Binding-site contacts:
Ligand atom C6 contacts residue VAL127 of chain 1.A at 3.4 Å (hydrophobic).
Ligand atom C9 contacts residue PHE124 of chain 1.A at 3.8 Å (hydrophobic).
Ligand atom C8 contacts residue GLY228 of chain 1.A at 3.5 Å.
Ligand atom O18 contacts residue THR85 of chain 1.A at 4.0 Å.
Ligand atom O18 contacts residue TYR83 of chain 1.A at 3.4 Å.
Ligand atom C10 contacts residue PHE124 of chain 1.A at 3.7 Å (hydrophobic).
Ligand atom N16 contacts residue GLY228 of chain 1.A at 2.9 Å (h-bond).
Ligand atom C21 contacts residue ASP226 of chain 1.A at 4.0 Å.
Ligand atom C2 contacts residue PHE124 of chain 1.A at 3.9 Å (hydrophobic).
Ligand atom C15 contacts residue GLY228 of chain 1.A at 3.6 Å.
Ligand atom C11 contacts residue PRO118 of chain 1.A at 3.8 Å (hydrophobic).
Ligand atom C17 contacts residue GLY228 of chain 1.A at 3.9 Å.
Ligand atom C19 contacts residue SER84 of chain 1.A at 3.7 Å.
Ligand atom C12 contacts residue PRO118 of chain 1.A at 3.9 Å (hydrophobic).
Ligand atom C6 contacts residue TYR83 of chain 1.A at 3.6 Å (hydrophobic).
Ligand atom C10 contacts residue THR85 of chain 1.A at 4.0 Å.
Ligand atom C5 contacts residue VAL127 of chain 1.A at 3.7 Å (hydrophobic).
Ligand atom O18 contacts residue SER84 of chain 1.A at 2.7 Å (h-bond).
Ligand atom N23 contacts residue ASP226 of chain 1.A at 3.2 Å (salt-bridge).
Ligand atom C24 contacts residue ASP38 of chain 1.A at 3.4 Å.
Ligand atom C4 contacts residue GLY228 of chain 1.A at 3.7 Å.
Ligand atom C17 contacts residue SER84 of chain 1.A at 3.2 Å.
Ligand atom O3 contacts residue THR85 of chain 1.A at 3.9 Å.
Ligand atom C22 contacts residue GLY40 of chain 1.A at 3.6 Å.
Ligand atom N23 contacts residue ASP38 of chain 1.A at 2.7 Å (salt-bridge).
Ligand atom N23 contacts residue GLY40 of chain 1.A at 4.0 Å.
Ligand atom C13 contacts residue GLN19 of chain 1.A at 3.6 Å.
Ligand atom O3 contacts residue PHE119 of chain 1.A at 3.8 Å.
Ligand atom C24 contacts residue ASP226 of chain 1.A at 3.9 Å.
Ligand atom C20 contacts residue SER84 of chain 1.A at 3.6 Å.
Ligand atom C22 contacts residue ASP38 of chain 1.A at 3.4 Å.
Ligand atom C4 contacts residue SO41 of chain 1.E at 4.0 Å.
Ligand atom C7 contacts residue PHE119 of chain 1.A at 4.0 Å (hydrophobic).
Ligand atom C1 contacts residue PHE124 of chain 1.A at 4.0 Å (hydrophobic).
Ligand atom C24 contacts residue GLY228 of chain 1.A at 3.6 Å.
Ligand atom C5 contacts residue ASP38 of chain 1.A at 4.0 Å.
Ligand atom C7 contacts residue TYR83 of chain 1.A at 3.7 Å (hydrophobic).
Ligand atom N16 contacts residue SER84 of chain 1.A at 3.9 Å.
Ligand atom C19 contacts residue GLY228 of chain 1.A at 4.0 Å.
Ligand atom C22 contacts residue ASP226 of chain 1.A at 3.8 Å.

A protein and the small-molecule ligand that binds it are described below.
Small molecule (SMILES): O=C(NCC1c2ccccc2Oc2ccccc21)[C@H]1CCCNC1

Sequence of chain 1.A:
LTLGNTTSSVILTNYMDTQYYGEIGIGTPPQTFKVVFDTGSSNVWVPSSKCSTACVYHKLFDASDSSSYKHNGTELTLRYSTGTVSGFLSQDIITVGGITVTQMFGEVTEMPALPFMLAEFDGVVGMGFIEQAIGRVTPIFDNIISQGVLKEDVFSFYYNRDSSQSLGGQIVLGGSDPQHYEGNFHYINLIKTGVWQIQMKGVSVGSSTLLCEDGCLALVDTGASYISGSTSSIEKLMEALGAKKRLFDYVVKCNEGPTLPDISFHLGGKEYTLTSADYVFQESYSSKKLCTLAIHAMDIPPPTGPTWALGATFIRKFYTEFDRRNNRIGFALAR